The small molecule below binds the protein below.
Small molecule (SMILES): OC[C@H]1O[C@@H](O)[C@H](O)[C@H](O)[C@H]1O

Sequence of chain 1.A:
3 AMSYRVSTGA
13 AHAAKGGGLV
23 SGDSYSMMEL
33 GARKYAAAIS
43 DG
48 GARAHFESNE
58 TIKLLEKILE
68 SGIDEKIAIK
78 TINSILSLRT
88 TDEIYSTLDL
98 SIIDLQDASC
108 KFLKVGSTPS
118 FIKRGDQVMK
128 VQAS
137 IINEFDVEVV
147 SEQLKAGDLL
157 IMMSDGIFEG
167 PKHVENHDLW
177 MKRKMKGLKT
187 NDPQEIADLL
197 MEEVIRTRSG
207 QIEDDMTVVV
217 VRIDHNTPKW

Binding-site contacts:
Ligand atom C3 contacts residue TYR37 of chain 1.A at 3.9 Å (hydrophobic).
Ligand atom O2 contacts residue MET30 of chain 1.B at 4.2 Å.
Ligand atom O1 contacts residue VAL8 of chain 1.B at 4.1 Å.
Ligand atom O2 contacts residue MET29 of chain 1.A at 3.8 Å.
Ligand atom O1 contacts residue GLU31 of chain 1.B at 2.7 Å (salt-bridge).
Ligand atom O5 contacts residue GLU31 of chain 1.B at 4.3 Å.
Ligand atom O3 contacts residue GLU31 of chain 1.A at 3.1 Å (salt-bridge).
Ligand atom O4 contacts residue VAL8 of chain 1.A at 3.8 Å.
Ligand atom O2 contacts residue TYR37 of chain 1.B at 4.4 Å.
Ligand atom O1 contacts residue TYR37 of chain 1.B at 3.6 Å.
Ligand atom C6 contacts residue THR10 of chain 1.B at 4.1 Å.
Ligand atom C2 contacts residue THR10 of chain 1.A at 4.5 Å.
Ligand atom O3 contacts residue TYR37 of chain 1.A at 4.4 Å.
Ligand atom C1 contacts residue TYR37 of chain 1.B at 3.8 Å (hydrophobic).
Ligand atom O4 contacts residue TYR37 of chain 1.A at 4.3 Å.
Ligand atom C6 contacts residue THR10 of chain 1.A at 3.4 Å.
Ligand atom O4 contacts residue THR10 of chain 1.A at 2.7 Å.
Ligand atom O3 contacts residue THR10 of chain 1.B at 4.4 Å.
Ligand atom O5 contacts residue THR10 of chain 1.A at 3.5 Å (h-bond).
Ligand atom O2 contacts residue MET30 of chain 1.A at 4.4 Å.
Ligand atom C2 contacts residue MET29 of chain 1.A at 3.7 Å (hydrophobic).
Ligand atom O5 contacts residue THR10 of chain 1.B at 4.2 Å.
Ligand atom O6 contacts residue SER9 of chain 1.B at 3.4 Å.
Ligand atom O6 contacts residue THR10 of chain 1.B at 3.1 Å (h-bond).
Ligand atom C4 contacts residue THR10 of chain 1.B at 3.8 Å.
Ligand atom C3 contacts residue THR10 of chain 1.A at 4.3 Å.
Ligand atom C4 contacts residue THR10 of chain 1.A at 3.7 Å.
Ligand atom C3 contacts residue GLU31 of chain 1.A at 4.2 Å.
Ligand atom C5 contacts residue THR10 of chain 1.A at 3.7 Å.
Ligand atom O6 contacts residue THR10 of chain 1.A at 3.8 Å.
Ligand atom C1 contacts residue GLU31 of chain 1.B at 4.0 Å.
Ligand atom O2 contacts residue MET29 of chain 1.B at 3.7 Å.
Ligand atom O3 contacts residue MET29 of chain 1.B at 3.6 Å.
Ligand atom O1 contacts residue MET29 of chain 1.A at 4.4 Å.
Ligand atom C1 contacts residue THR10 of chain 1.B at 4.2 Å.
Ligand atom C5 contacts residue THR10 of chain 1.B at 3.4 Å.
Ligand atom O6 contacts residue VAL8 of chain 1.B at 3.8 Å.
Ligand atom O2 contacts residue GLU31 of chain 1.B at 4.2 Å.
Ligand atom O4 contacts residue SER9 of chain 1.A at 4.2 Å.

Sequence of chain 1.B:
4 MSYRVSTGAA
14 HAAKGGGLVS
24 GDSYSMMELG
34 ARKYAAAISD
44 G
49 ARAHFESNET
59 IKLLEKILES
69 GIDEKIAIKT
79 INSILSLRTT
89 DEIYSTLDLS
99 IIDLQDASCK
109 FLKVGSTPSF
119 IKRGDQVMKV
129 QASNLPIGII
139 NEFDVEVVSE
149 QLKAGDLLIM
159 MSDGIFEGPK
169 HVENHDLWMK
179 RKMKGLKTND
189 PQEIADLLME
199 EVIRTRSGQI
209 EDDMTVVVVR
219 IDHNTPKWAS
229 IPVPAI